The small molecule below binds the protein below.
Small molecule (SMILES): O=C1c2cccc(O)c2C(=O)c2c(O)cc(O)cc21

Sequence of chain 1.B:
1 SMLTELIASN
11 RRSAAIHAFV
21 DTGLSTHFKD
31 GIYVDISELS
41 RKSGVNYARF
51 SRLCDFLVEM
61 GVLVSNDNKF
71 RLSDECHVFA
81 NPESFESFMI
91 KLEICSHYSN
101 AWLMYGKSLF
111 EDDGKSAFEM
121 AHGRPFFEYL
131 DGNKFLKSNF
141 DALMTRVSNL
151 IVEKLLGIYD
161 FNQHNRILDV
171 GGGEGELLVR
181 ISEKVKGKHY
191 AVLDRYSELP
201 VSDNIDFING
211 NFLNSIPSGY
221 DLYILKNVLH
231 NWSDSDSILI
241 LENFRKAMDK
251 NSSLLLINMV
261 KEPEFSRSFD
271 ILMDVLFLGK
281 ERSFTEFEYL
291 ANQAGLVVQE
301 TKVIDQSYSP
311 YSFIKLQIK

Binding-site contacts:
Ligand atom O18 contacts residue PHE140 of chain 1.B at 3.3 Å.
Ligand atom C14 contacts residue MET273 of chain 1.B at 4.0 Å (hydrophobic).
Ligand atom O16 contacts residue MET89 of chain 1.B at 4.0 Å.
Ligand atom O15 contacts residue PHE269 of chain 1.B at 3.7 Å.
Ligand atom C1 contacts residue ASN227 of chain 1.B at 3.8 Å.
Ligand atom C6 contacts residue MET259 of chain 1.B at 3.7 Å (hydrophobic).
Ligand atom C14 contacts residue PHE140 of chain 1.B at 3.7 Å (hydrophobic).
Ligand atom C3 contacts residue MET144 of chain 1.B at 3.7 Å (hydrophobic).
Ligand atom C1 contacts residue TYR311 of chain 1.B at 3.6 Å (hydrophobic).
Ligand atom C8 contacts residue PHE269 of chain 1.B at 3.8 Å (hydrophobic).
Ligand atom C13 contacts residue LEU276 of chain 1.B at 3.9 Å (hydrophobic).
Ligand atom O15 contacts residue HIS230 of chain 1.B at 3.7 Å.
Ligand atom C7 contacts residue MET144 of chain 1.B at 3.6 Å (hydrophobic).
Ligand atom C12 contacts residue LEU272 of chain 1.B at 3.8 Å (hydrophobic).
Ligand atom C13 contacts residue TYR98 of chain 1.B at 3.6 Å (hydrophobic).
Ligand atom O17 contacts residue ASN227 of chain 1.B at 3.5 Å.
Ligand atom O19 contacts residue LEU272 of chain 1.B at 3.7 Å.
Ligand atom C12 contacts residue TYR98 of chain 1.B at 3.7 Å (hydrophobic).
Ligand atom C8 contacts residue MET144 of chain 1.B at 3.9 Å (hydrophobic).
Ligand atom O15 contacts residue MET144 of chain 1.B at 3.9 Å.
Ligand atom C6 contacts residue TYR308 of chain 1.B at 3.5 Å (hydrophobic).
Ligand atom O16 contacts residue CO31 of chain 1.H at 3.6 Å.
Ligand atom C9 contacts residue PHE269 of chain 1.B at 3.9 Å (hydrophobic).
Ligand atom C13 contacts residue PHE140 of chain 1.B at 3.9 Å (hydrophobic).
Ligand atom C6 contacts residue VAL147 of chain 1.B at 3.8 Å (hydrophobic).
Ligand atom O19 contacts residue TYR98 of chain 1.B at 3.0 Å (h-bond).
Ligand atom C10 contacts residue CO31 of chain 1.H at 4.0 Å.
Ligand atom C1 contacts residue MET259 of chain 1.B at 3.3 Å (hydrophobic).
Ligand atom C5 contacts residue LEU143 of chain 1.B at 4.0 Å (hydrophobic).
Ligand atom O18 contacts residue MET273 of chain 1.B at 3.6 Å.
Ligand atom O16 contacts residue LEU143 of chain 1.B at 3.6 Å.
Ligand atom O17 contacts residue HIS230 of chain 1.B at 3.0 Å (h-bond).
Ligand atom C11 contacts residue LEU143 of chain 1.B at 4.0 Å (hydrophobic).
Ligand atom C7 contacts residue PHE269 of chain 1.B at 3.6 Å (hydrophobic).
Ligand atom O18 contacts residue PHE277 of chain 1.B at 3.7 Å.
Ligand atom C10 contacts residue LEU143 of chain 1.B at 3.7 Å (hydrophobic).
Ligand atom C13 contacts residue LEU272 of chain 1.B at 4.0 Å (hydrophobic).
Ligand atom C2 contacts residue MET259 of chain 1.B at 3.8 Å (hydrophobic).
Ligand atom C3 contacts residue PHE269 of chain 1.B at 3.9 Å (hydrophobic).
Ligand atom C4 contacts residue LEU143 of chain 1.B at 3.9 Å (hydrophobic).